Sequence of chain 1.D:
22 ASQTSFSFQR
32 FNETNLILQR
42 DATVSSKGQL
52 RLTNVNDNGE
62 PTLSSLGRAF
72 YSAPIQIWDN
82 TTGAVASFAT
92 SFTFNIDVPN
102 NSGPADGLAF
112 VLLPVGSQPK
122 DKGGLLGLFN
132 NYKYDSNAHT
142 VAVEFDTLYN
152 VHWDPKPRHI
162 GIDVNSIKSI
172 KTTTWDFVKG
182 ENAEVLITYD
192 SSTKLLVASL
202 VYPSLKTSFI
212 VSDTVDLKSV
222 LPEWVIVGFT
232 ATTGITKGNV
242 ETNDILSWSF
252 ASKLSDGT

A protein and the small-molecule ligand that binds it are described below.
Small molecule (SMILES): CC(=O)N[C@H]1[C@H](O[C@@H]2[C@@H](OC[C@H]3O[C@@H](O[C@H]4[C@H](O)[C@@H](NC(C)=O)CO[C@@H]4CO)[C@@H](O)[C@@H](O[C@H]4O[C@H](CO)[C@@H](O)[C@H](O)[C@@H]4O[C@@H]4O[C@H](CO)[C@@H](O)[C@H](O)[C@H]4NC(C)=O)[C@@H]3O[C@@H]3O[C@H](CO)[C@@H](O)[C@H](O)[C@H]3NC(C)=O)O[C@H](CO)[C@@H](O)[C@@H]2O)O[C@H](CO)[C@@H](O[C@@H]2O[C@H](CO)[C@H](O)[C@H](O)[C@H]2O)[C@@H]1O

Binding-site contacts:
Ligand atom C8 contacts residue VAL152 of chain 1.D at 3.8 Å (hydrophobic).
Ligand atom O4 contacts residue ASP122 of chain 1.D at 2.9 Å (salt-bridge).
Ligand atom O6 contacts residue TYR150 of chain 1.D at 3.6 Å.
Ligand atom O7 contacts residue VAL152 of chain 1.D at 3.9 Å.
Ligand atom C3 contacts residue ASP122 of chain 1.D at 3.4 Å.
Ligand atom C6 contacts residue ASN240 of chain 1.D at 3.3 Å.
Ligand atom O2 contacts residue ASN240 of chain 1.D at 2.8 Å (h-bond).
Ligand atom C2 contacts residue ILE236 of chain 1.D at 3.8 Å (hydrophobic).
Ligand atom C1 contacts residue ASN240 of chain 1.D at 3.6 Å.
Ligand atom O4 contacts residue LEU126 of chain 1.D at 3.6 Å.
Ligand atom O4 contacts residue ASN240 of chain 1.D at 3.7 Å.
Ligand atom C4 contacts residue ASP122 of chain 1.D at 3.8 Å.
Ligand atom C3 contacts residue ILE236 of chain 1.D at 3.9 Å (hydrophobic).
Ligand atom O4 contacts residue LYS123 of chain 1.D at 3.7 Å.
Ligand atom O6 contacts residue ILE236 of chain 1.D at 3.2 Å (h-bond).
Ligand atom C8 contacts residue HIS153 of chain 1.D at 3.7 Å.
Ligand atom C6 contacts residue THR237 of chain 1.D at 3.4 Å.
Ligand atom O6 contacts residue THR237 of chain 1.D at 3.3 Å (h-bond).
Ligand atom O4 contacts residue GLY124 of chain 1.D at 3.8 Å.
Ligand atom C6 contacts residue TRP154 of chain 1.D at 3.5 Å (hydrophobic).
Ligand atom C3 contacts residue ASN240 of chain 1.D at 3.8 Å.
Ligand atom C3 contacts residue GLY125 of chain 1.D at 3.9 Å.
Ligand atom O3 contacts residue GLY124 of chain 1.D at 3.7 Å.
Ligand atom C4 contacts residue ASN151 of chain 1.D at 4.1 Å.
Ligand atom O6 contacts residue LYS123 of chain 1.D at 3.9 Å.
Ligand atom O5 contacts residue ILE236 of chain 1.D at 4.0 Å.
Ligand atom O7 contacts residue ASN151 of chain 1.D at 3.2 Å (h-bond).
Ligand atom C2 contacts residue ASN240 of chain 1.D at 3.6 Å.
Ligand atom O3 contacts residue ASP122 of chain 1.D at 2.8 Å (salt-bridge).
Ligand atom O6 contacts residue GLY235 of chain 1.D at 3.8 Å.
Ligand atom C5 contacts residue THR237 of chain 1.D at 3.5 Å.
Ligand atom C6 contacts residue TYR150 of chain 1.D at 3.7 Å (hydrophobic).
Ligand atom O2 contacts residue ILE236 of chain 1.D at 4.0 Å.
Ligand atom C4 contacts residue GLY125 of chain 1.D at 3.7 Å.
Ligand atom C4 contacts residue LEU149 of chain 1.D at 3.8 Å (hydrophobic).
Ligand atom O3 contacts residue GLY125 of chain 1.D at 3.1 Å (h-bond).
Ligand atom O4 contacts residue LYS123 of chain 1.D at 3.4 Å.
Ligand atom O6 contacts residue ILE236 of chain 1.D at 3.7 Å.
Ligand atom O4 contacts residue GLY125 of chain 1.D at 3.0 Å (h-bond).
Ligand atom O2 contacts residue ASN151 of chain 1.D at 3.7 Å.